Sequence of chain 1.B:
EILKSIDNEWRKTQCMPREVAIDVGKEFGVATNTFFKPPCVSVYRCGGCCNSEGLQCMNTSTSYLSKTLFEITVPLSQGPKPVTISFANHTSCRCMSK

Binding-site contacts:
Ligand atom C4 contacts residue ASN94 of chain 1.B at 4.2 Å.
Ligand atom C3 contacts residue ASN94 of chain 1.B at 3.8 Å.
Ligand atom C7 contacts residue TYR49 of chain 1.B at 4.2 Å (hydrophobic).
Ligand atom O7 contacts residue LEU70 of chain 1.B at 3.6 Å.
Ligand atom O6 contacts residue PRO22 of chain 1.B at 4.2 Å.
Ligand atom O5 contacts residue ASN94 of chain 1.B at 2.4 Å (h-bond).
Ligand atom C1 contacts residue ASN94 of chain 1.B at 1.4 Å.
Ligand atom C1 contacts residue HIS95 of chain 1.B at 4.5 Å.
Ligand atom O3 contacts residue ASN94 of chain 1.B at 4.4 Å.
Ligand atom O5 contacts residue HIS95 of chain 1.B at 3.6 Å.
Ligand atom C7 contacts residue ASN94 of chain 1.B at 4.2 Å.
Ligand atom C5 contacts residue ASN94 of chain 1.B at 3.6 Å.
Ligand atom O7 contacts residue TYR49 of chain 1.B at 3.6 Å (h-bond).
Ligand atom C5 contacts residue TYR49 of chain 1.B at 3.5 Å (hydrophobic).
Ligand atom C8 contacts residue LEU70 of chain 1.B at 3.9 Å (hydrophobic).
Ligand atom O6 contacts residue THR96 of chain 1.B at 3.8 Å.
Ligand atom C6 contacts residue HIS95 of chain 1.B at 4.2 Å.
Ligand atom O6 contacts residue HIS95 of chain 1.B at 3.7 Å.
Ligand atom O4 contacts residue TYR49 of chain 1.B at 4.5 Å.
Ligand atom O5 contacts residue THR96 of chain 1.B at 4.0 Å.
Ligand atom O7 contacts residue ASN94 of chain 1.B at 4.3 Å.
Ligand atom C2 contacts residue ASN94 of chain 1.B at 2.5 Å.
Ligand atom C7 contacts residue LEU70 of chain 1.B at 3.9 Å (hydrophobic).
Ligand atom C8 contacts residue TYR49 of chain 1.B at 4.4 Å (hydrophobic).
Ligand atom C6 contacts residue PRO22 of chain 1.B at 4.2 Å (hydrophobic).
Ligand atom N2 contacts residue TYR49 of chain 1.B at 4.4 Å.
Ligand atom N2 contacts residue ASN94 of chain 1.B at 3.3 Å (h-bond).
Ligand atom O5 contacts residue TYR49 of chain 1.B at 3.8 Å.
Ligand atom C1 contacts residue THR96 of chain 1.B at 4.5 Å.
Ligand atom C6 contacts residue TYR49 of chain 1.B at 3.6 Å (hydrophobic).
Ligand atom N2 contacts residue LEU70 of chain 1.B at 4.2 Å.
Ligand atom C1 contacts residue TYR49 of chain 1.B at 4.0 Å (hydrophobic).

This protein binds this small molecule.
Small molecule (SMILES): CC(=O)N[C@H]1[C@H](O[C@H]2[C@H](O)[C@@H](NC(C)=O)CO[C@@H]2CO)O[C@H](CO)[C@@H](O[C@@H]2O[C@H](CO)[C@@H](O)[C@H](O)[C@@H]2O)[C@@H]1O